Binding-site contacts:
Ligand atom O5 contacts residue THR181 of chain 1.D at 4.2 Å.
Ligand atom O6 contacts residue THR181 of chain 1.D at 3.6 Å.
Ligand atom C7 contacts residue ASN179 of chain 1.D at 3.4 Å.
Ligand atom O6 contacts residue TYR198 of chain 1.D at 4.0 Å.
Ligand atom C5 contacts residue ASN179 of chain 1.D at 3.6 Å.
Ligand atom C1 contacts residue GLU200 of chain 1.D at 4.4 Å.
Ligand atom O5 contacts residue GLU200 of chain 1.D at 3.6 Å.
Ligand atom O4 contacts residue LYS303 of chain 1.D at 3.6 Å (salt-bridge).
Ligand atom C1 contacts residue ASN179 of chain 1.D at 1.4 Å.
Ligand atom N2 contacts residue ASN179 of chain 1.D at 2.8 Å (h-bond).
Ligand atom C6 contacts residue GLU200 of chain 1.D at 4.5 Å.
Ligand atom C2 contacts residue ASN179 of chain 1.D at 2.3 Å.
Ligand atom O7 contacts residue ASN179 of chain 1.D at 4.5 Å.
Ligand atom C8 contacts residue ASN179 of chain 1.D at 3.3 Å.
Ligand atom O5 contacts residue ASN179 of chain 1.D at 2.4 Å (h-bond).
Ligand atom C5 contacts residue LYS303 of chain 1.D at 4.5 Å.
Ligand atom O7 contacts residue GLU177 of chain 1.D at 3.5 Å (salt-bridge).
Ligand atom C4 contacts residue ASN179 of chain 1.D at 4.2 Å.
Ligand atom C3 contacts residue ASN179 of chain 1.D at 3.7 Å.
Ligand atom C7 contacts residue GLU177 of chain 1.D at 4.2 Å.
Ligand atom C1 contacts residue ASN305 of chain 1.D at 4.4 Å.
Ligand atom O6 contacts residue GLU200 of chain 1.D at 3.5 Å (salt-bridge).

Sequence of chain 1.D:
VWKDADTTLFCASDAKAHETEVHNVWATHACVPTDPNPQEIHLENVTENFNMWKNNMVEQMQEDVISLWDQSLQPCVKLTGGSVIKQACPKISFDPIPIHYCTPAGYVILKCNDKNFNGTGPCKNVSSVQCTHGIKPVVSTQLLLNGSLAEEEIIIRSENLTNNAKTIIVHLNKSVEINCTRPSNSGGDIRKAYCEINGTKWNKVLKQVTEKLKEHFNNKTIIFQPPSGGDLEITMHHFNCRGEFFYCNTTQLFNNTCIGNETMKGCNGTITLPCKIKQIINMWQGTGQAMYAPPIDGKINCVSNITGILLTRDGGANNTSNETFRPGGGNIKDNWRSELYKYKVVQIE

A small-molecule ligand and the protein it binds are described below.
Small molecule (SMILES): CC(=O)N[C@@H]1[C@@H](O)[C@H](O)[C@@H](CO)O[C@H]1O